Binding-site contacts:
Ligand atom C4 contacts residue TYR135 of chain 1.I at 4.3 Å (hydrophobic).
Ligand atom O6 contacts residue TYR135 of chain 1.I at 4.0 Å.
Ligand atom C2 contacts residue ASN118 of chain 1.I at 2.5 Å.
Ligand atom C4 contacts residue ASN118 of chain 1.I at 4.2 Å.
Ligand atom C5 contacts residue TYR135 of chain 1.I at 3.9 Å (hydrophobic).
Ligand atom C7 contacts residue THR105 of chain 1.I at 3.9 Å.
Ligand atom C3 contacts residue ASN118 of chain 1.I at 3.8 Å.
Ligand atom O7 contacts residue VAL104 of chain 1.I at 4.2 Å.
Ligand atom O5 contacts residue TYR135 of chain 1.I at 4.1 Å.
Ligand atom O3 contacts residue TYR135 of chain 1.I at 4.4 Å.
Ligand atom O4 contacts residue TYR135 of chain 1.I at 4.1 Å.
Ligand atom C6 contacts residue SER120 of chain 1.I at 4.4 Å.
Ligand atom C8 contacts residue GLY289 of chain 1.I at 4.4 Å.
Ligand atom C2 contacts residue TYR135 of chain 1.I at 4.0 Å (hydrophobic).
Ligand atom C8 contacts residue LEU137 of chain 1.I at 3.8 Å (hydrophobic).
Ligand atom O5 contacts residue ASN118 of chain 1.I at 2.3 Å (h-bond).
Ligand atom C8 contacts residue ASP290 of chain 1.I at 3.8 Å.
Ligand atom N2 contacts residue ASN118 of chain 1.I at 2.9 Å (h-bond).
Ligand atom C8 contacts residue ASN118 of chain 1.I at 4.4 Å.
Ligand atom O7 contacts residue TYR135 of chain 1.I at 3.3 Å.
Ligand atom C7 contacts residue TYR135 of chain 1.I at 4.0 Å (hydrophobic).
Ligand atom C7 contacts residue ASN118 of chain 1.I at 3.3 Å.
Ligand atom O7 contacts residue THR105 of chain 1.I at 3.0 Å (h-bond).
Ligand atom O6 contacts residue SER120 of chain 1.I at 3.1 Å (h-bond).
Ligand atom C7 contacts residue LEU137 of chain 1.I at 4.2 Å (hydrophobic).
Ligand atom N2 contacts residue TYR135 of chain 1.I at 3.9 Å.
Ligand atom O7 contacts residue ASN118 of chain 1.I at 3.2 Å (h-bond).
Ligand atom C5 contacts residue ASN118 of chain 1.I at 3.6 Å.
Ligand atom C3 contacts residue TYR135 of chain 1.I at 3.6 Å (hydrophobic).
Ligand atom C1 contacts residue TYR135 of chain 1.I at 3.6 Å (hydrophobic).
Ligand atom C8 contacts residue THR105 of chain 1.I at 4.2 Å.
Ligand atom C8 contacts residue VAL104 of chain 1.I at 4.1 Å (hydrophobic).
Ligand atom C8 contacts residue TYR135 of chain 1.I at 4.3 Å (hydrophobic).
Ligand atom C1 contacts residue ASN118 of chain 1.I at 1.4 Å.
Ligand atom N2 contacts residue LEU137 of chain 1.I at 4.4 Å.

The protein below binds the small molecule below.
Small molecule (SMILES): CC(=O)N[C@H]1[C@H](O[C@H]2[C@H](O)[C@@H](NC(C)=O)CO[C@@H]2CO)O[C@H](CO)[C@@H](O)[C@@H]1O

Sequence of chain 1.I:
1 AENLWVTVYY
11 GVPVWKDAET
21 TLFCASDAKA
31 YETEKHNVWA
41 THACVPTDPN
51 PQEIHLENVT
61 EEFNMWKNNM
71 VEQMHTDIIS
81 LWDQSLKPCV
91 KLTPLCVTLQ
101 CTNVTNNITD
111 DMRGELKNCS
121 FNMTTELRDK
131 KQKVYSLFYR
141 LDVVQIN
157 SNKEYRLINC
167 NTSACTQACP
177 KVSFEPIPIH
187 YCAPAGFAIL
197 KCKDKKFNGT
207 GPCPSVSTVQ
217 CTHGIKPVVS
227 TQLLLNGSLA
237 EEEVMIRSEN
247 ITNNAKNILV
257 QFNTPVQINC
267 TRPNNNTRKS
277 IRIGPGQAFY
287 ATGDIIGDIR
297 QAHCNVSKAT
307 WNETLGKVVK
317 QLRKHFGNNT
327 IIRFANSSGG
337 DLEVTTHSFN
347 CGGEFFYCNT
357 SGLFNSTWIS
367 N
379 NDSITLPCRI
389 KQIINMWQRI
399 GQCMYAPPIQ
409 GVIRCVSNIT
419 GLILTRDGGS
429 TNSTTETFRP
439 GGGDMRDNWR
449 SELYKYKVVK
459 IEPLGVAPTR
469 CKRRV